Sequence of chain 1.A:
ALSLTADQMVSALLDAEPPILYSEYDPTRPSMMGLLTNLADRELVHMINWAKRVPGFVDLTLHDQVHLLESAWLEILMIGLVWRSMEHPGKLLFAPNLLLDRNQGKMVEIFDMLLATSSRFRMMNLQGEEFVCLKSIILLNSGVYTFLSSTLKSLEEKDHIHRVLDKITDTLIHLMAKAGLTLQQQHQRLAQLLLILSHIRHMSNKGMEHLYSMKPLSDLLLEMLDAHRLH

Binding-site contacts:
Ligand atom CAS contacts residue ASP60 of chain 1.A at 4.0 Å.
Ligand atom CAA contacts residue ALA59 of chain 1.A at 3.9 Å (hydrophobic).
Ligand atom CAN contacts residue THR56 of chain 1.A at 3.9 Å.
Ligand atom OAV contacts residue GLU62 of chain 1.A at 2.5 Å (salt-bridge).
Ligand atom CAS contacts residue THR56 of chain 1.A at 4.0 Å.
Ligand atom CAQ contacts residue LEU93 of chain 1.A at 3.8 Å (hydrophobic).
Ligand atom CBF contacts residue ASP60 of chain 1.A at 3.1 Å.
Ligand atom OAR contacts residue TRP92 of chain 1.A at 3.8 Å.
Ligand atom CAA contacts residue LEU55 of chain 1.A at 3.6 Å (hydrophobic).
Ligand atom CBC contacts residue ASP60 of chain 1.A at 3.9 Å.
Ligand atom NAU contacts residue ASP60 of chain 1.A at 2.8 Å (salt-bridge).
Ligand atom OAR contacts residue LEU234 of chain 1.A at 3.8 Å.
Ligand atom CBF contacts residue TRP92 of chain 1.A at 3.4 Å (hydrophobic).
Ligand atom CAP contacts residue ALA59 of chain 1.A at 3.5 Å (hydrophobic).
Ligand atom CAD contacts residue LEU96 of chain 1.A at 3.8 Å (hydrophobic).
Ligand atom OAV contacts residue ARG103 of chain 1.A at 3.0 Å (salt-bridge).
Ligand atom CAC contacts residue GLU62 of chain 1.A at 3.1 Å.
Ligand atom CAB contacts residue LEU58 of chain 1.A at 4.0 Å (hydrophobic).
Ligand atom CAP contacts residue TRP92 of chain 1.A at 3.9 Å (hydrophobic).
Ligand atom CAG contacts residue MET97 of chain 1.A at 3.9 Å (hydrophobic).
Ligand atom CAN contacts residue MET52 of chain 1.A at 3.8 Å (hydrophobic).
Ligand atom CAX contacts residue LEU234 of chain 1.A at 4.0 Å (hydrophobic).
Ligand atom CBB contacts residue ASP60 of chain 1.A at 3.4 Å.
Ligand atom CAO contacts residue ALA59 of chain 1.A at 3.6 Å (hydrophobic).
Ligand atom CBC contacts residue LEU245 of chain 1.A at 3.8 Å (hydrophobic).
Ligand atom CAX contacts residue GLY230 of chain 1.A at 3.9 Å.
Ligand atom CAT contacts residue ASP60 of chain 1.A at 3.6 Å.
Ligand atom CAO contacts residue LEU234 of chain 1.A at 3.9 Å (hydrophobic).
Ligand atom CAG contacts residue LEU100 of chain 1.A at 3.9 Å (hydrophobic).
Ligand atom CBD contacts residue TRP92 of chain 1.A at 3.6 Å (hydrophobic).
Ligand atom CBE contacts residue TRP92 of chain 1.A at 3.4 Å (hydrophobic).
Ligand atom CAB contacts residue GLU62 of chain 1.A at 3.3 Å.
Ligand atom CAY contacts residue HIS233 of chain 1.A at 3.9 Å.
Ligand atom CAP contacts residue LEU93 of chain 1.A at 3.8 Å (hydrophobic).
Ligand atom OAV contacts residue LEU96 of chain 1.A at 3.9 Å.
Ligand atom CAQ contacts residue ALA59 of chain 1.A at 3.8 Å (hydrophobic).
Ligand atom CAM contacts residue MET52 of chain 1.A at 3.9 Å (hydrophobic).
Ligand atom CBE contacts residue ASP60 of chain 1.A at 3.5 Å.
Ligand atom CAM contacts residue LEU55 of chain 1.A at 3.9 Å (hydrophobic).
Ligand atom CAN contacts residue ALA59 of chain 1.A at 4.0 Å (hydrophobic).

A small-molecule ligand and the protein it binds are described below.
Small molecule (SMILES): C[C@@H]1CCCN1CCOc1ccc([C@@H]2c3ccc(O)cc3CC[C@@H]2c2ccccc2)cc1